Binding-site contacts:
Ligand atom C1 contacts residue ASN343 of chain 1.A at 1.5 Å.
Ligand atom O7 contacts residue VAL367 of chain 1.A at 3.9 Å.
Ligand atom C7 contacts residue GLY339 of chain 1.A at 3.8 Å.
Ligand atom O5 contacts residue ASN343 of chain 1.A at 2.4 Å (h-bond).
Ligand atom C8 contacts residue GLY339 of chain 1.A at 3.9 Å.
Ligand atom C8 contacts residue VAL367 of chain 1.A at 3.9 Å (hydrophobic).
Ligand atom C3 contacts residue ASN343 of chain 1.A at 3.9 Å.
Ligand atom C3 contacts residue VAL367 of chain 1.A at 4.2 Å (hydrophobic).
Ligand atom C2 contacts residue ASN343 of chain 1.A at 2.5 Å.
Ligand atom C8 contacts residue LEU368 of chain 1.A at 3.5 Å (hydrophobic).
Ligand atom C5 contacts residue ASN343 of chain 1.A at 3.8 Å.
Ligand atom O7 contacts residue GLY339 of chain 1.A at 3.5 Å.
Ligand atom O7 contacts residue ASN343 of chain 1.A at 4.0 Å.
Ligand atom N2 contacts residue VAL367 of chain 1.A at 4.1 Å.
Ligand atom C7 contacts residue ASN343 of chain 1.A at 3.7 Å.
Ligand atom N2 contacts residue ASN343 of chain 1.A at 3.0 Å (h-bond).
Ligand atom C8 contacts residue PHE342 of chain 1.A at 3.8 Å (hydrophobic).
Ligand atom O3 contacts residue VAL367 of chain 1.A at 3.0 Å.
Ligand atom C4 contacts residue ASN343 of chain 1.A at 4.3 Å.
Ligand atom C7 contacts residue VAL367 of chain 1.A at 3.8 Å (hydrophobic).
Ligand atom C8 contacts residue PHE338 of chain 1.A at 3.9 Å (hydrophobic).

Sequence of chain 1.A:
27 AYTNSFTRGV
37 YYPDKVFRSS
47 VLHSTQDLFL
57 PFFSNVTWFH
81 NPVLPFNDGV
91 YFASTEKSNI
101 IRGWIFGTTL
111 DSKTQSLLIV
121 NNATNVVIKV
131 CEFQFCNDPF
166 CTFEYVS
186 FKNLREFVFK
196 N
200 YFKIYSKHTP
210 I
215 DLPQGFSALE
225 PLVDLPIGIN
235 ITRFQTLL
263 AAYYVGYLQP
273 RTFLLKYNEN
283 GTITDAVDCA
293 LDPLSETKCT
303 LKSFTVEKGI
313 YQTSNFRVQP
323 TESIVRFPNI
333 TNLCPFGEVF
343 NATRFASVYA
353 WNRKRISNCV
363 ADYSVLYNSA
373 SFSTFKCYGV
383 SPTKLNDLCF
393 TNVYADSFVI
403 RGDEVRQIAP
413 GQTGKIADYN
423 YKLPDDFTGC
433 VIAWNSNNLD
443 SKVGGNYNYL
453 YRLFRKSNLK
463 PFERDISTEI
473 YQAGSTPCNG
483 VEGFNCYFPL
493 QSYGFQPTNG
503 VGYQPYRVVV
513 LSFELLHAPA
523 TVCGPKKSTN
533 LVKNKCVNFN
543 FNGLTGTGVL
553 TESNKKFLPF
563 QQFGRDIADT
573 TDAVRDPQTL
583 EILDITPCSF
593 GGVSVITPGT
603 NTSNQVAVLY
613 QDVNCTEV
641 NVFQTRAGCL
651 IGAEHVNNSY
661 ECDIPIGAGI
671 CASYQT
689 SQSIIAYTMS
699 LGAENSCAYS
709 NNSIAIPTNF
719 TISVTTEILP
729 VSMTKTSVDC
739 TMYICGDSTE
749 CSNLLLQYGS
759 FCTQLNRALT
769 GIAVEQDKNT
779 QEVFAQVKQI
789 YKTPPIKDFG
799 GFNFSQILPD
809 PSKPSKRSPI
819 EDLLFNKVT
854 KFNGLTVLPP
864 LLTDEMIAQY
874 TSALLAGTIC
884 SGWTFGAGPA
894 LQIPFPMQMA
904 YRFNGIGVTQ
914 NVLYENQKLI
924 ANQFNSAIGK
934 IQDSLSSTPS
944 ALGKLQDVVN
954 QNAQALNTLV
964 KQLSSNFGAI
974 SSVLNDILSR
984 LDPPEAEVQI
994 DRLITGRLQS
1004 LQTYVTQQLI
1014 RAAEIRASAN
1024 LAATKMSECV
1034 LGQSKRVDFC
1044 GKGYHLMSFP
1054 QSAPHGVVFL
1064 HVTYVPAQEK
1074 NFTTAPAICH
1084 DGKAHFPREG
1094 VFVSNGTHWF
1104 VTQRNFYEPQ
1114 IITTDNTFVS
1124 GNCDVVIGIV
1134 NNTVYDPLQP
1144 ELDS

This small molecule binds to this protein.
Small molecule (SMILES): CC(=O)N[C@@H]1[C@@H](O)[C@H](O)[C@@H](CO)O[C@H]1O